A small-molecule ligand and the protein it binds are described below.
Small molecule (SMILES): FC(F)(F)c1cccnc1N1CCNCC1

Sequence of chain 1.A:
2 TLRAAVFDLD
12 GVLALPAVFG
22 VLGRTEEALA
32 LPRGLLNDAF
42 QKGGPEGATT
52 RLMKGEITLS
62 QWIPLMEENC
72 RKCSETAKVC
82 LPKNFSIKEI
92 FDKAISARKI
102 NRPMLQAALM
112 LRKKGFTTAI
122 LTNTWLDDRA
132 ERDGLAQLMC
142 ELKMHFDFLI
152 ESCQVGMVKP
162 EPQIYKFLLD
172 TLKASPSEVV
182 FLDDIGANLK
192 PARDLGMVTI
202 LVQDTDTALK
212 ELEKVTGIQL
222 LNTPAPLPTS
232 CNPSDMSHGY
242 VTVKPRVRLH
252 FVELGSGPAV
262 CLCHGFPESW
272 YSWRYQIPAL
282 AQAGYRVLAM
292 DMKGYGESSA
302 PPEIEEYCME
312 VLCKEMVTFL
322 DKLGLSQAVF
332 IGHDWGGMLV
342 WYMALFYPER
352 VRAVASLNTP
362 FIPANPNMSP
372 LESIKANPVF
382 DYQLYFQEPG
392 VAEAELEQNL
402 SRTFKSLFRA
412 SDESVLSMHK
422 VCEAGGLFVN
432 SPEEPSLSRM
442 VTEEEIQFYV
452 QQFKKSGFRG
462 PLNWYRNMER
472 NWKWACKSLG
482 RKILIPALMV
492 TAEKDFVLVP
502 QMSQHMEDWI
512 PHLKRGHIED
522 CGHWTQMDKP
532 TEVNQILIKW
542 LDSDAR

Binding-site contacts:
Ligand atom C7 contacts residue ASP335 of chain 1.A at 3.7 Å.
Ligand atom C15 contacts residue TYR383 of chain 1.A at 3.0 Å (hydrophobic).
Ligand atom C15 contacts residue ASP335 of chain 1.A at 3.4 Å.
Ligand atom C2 contacts residue TRP525 of chain 1.A at 4.0 Å (hydrophobic).
Ligand atom C10 contacts residue TRP525 of chain 1.A at 3.8 Å (hydrophobic).
Ligand atom N4 contacts residue TRP525 of chain 1.A at 4.1 Å.
Ligand atom C8 contacts residue VAL498 of chain 1.A at 4.0 Å (hydrophobic).
Ligand atom C8 contacts residue ASP335 of chain 1.A at 3.9 Å.
Ligand atom C5 contacts residue TRP525 of chain 1.A at 3.9 Å (hydrophobic).
Ligand atom C6 contacts residue LEU408 of chain 1.A at 3.8 Å (hydrophobic).
Ligand atom C7 contacts residue HIS524 of chain 1.A at 3.6 Å.
Ligand atom C15 contacts residue TYR466 of chain 1.A at 3.2 Å (hydrophobic).
Ligand atom C7 contacts residue TRP525 of chain 1.A at 4.1 Å (hydrophobic).
Ligand atom C6 contacts residue MET419 of chain 1.A at 4.1 Å (hydrophobic).
Ligand atom F13 contacts residue PHE387 of chain 1.A at 4.1 Å.
Ligand atom C5 contacts residue LEU408 of chain 1.A at 3.6 Å (hydrophobic).
Ligand atom C1 contacts residue MET419 of chain 1.A at 4.1 Å (hydrophobic).
Ligand atom F12 contacts residue TRP525 of chain 1.A at 4.0 Å.
Ligand atom F12 contacts residue PHE267 of chain 1.A at 3.6 Å.
Ligand atom N16 contacts residue TYR383 of chain 1.A at 3.5 Å (h-bond).
Ligand atom C8 contacts residue HIS524 of chain 1.A at 3.9 Å.
Ligand atom C14 contacts residue ASP335 of chain 1.A at 3.3 Å.
Ligand atom C15 contacts residue VAL498 of chain 1.A at 3.9 Å (hydrophobic).
Ligand atom C9 contacts residue TRP525 of chain 1.A at 3.9 Å (hydrophobic).
Ligand atom N4 contacts residue HIS524 of chain 1.A at 3.8 Å.
Ligand atom F12 contacts residue PRO268 of chain 1.A at 3.9 Å.
Ligand atom N16 contacts residue ASP335 of chain 1.A at 2.6 Å (salt-bridge).
Ligand atom F11 contacts residue LEU428 of chain 1.A at 3.8 Å.
Ligand atom N16 contacts residue TYR466 of chain 1.A at 2.5 Å (h-bond).
Ligand atom C14 contacts residue PHE267 of chain 1.A at 3.5 Å (hydrophobic).
Ligand atom C7 contacts residue PHE267 of chain 1.A at 3.5 Å (hydrophobic).
Ligand atom F13 contacts residue PHE267 of chain 1.A at 4.0 Å.
Ligand atom F11 contacts residue MET419 of chain 1.A at 3.8 Å.
Ligand atom F13 contacts residue TYR383 of chain 1.A at 4.0 Å.
Ligand atom C14 contacts residue TYR466 of chain 1.A at 3.1 Å (hydrophobic).
Ligand atom C5 contacts residue MET419 of chain 1.A at 3.6 Å (hydrophobic).
Ligand atom F11 contacts residue LEU408 of chain 1.A at 3.1 Å.
Ligand atom F12 contacts residue LEU408 of chain 1.A at 3.5 Å.
Ligand atom C2 contacts residue MET419 of chain 1.A at 3.7 Å (hydrophobic).
Ligand atom C10 contacts residue MET419 of chain 1.A at 4.0 Å (hydrophobic).